The small molecule below binds the protein below.
Small molecule (SMILES): CC(=O)N[C@@H]1[C@@H](O)[C@H](O)[C@@H](CO)O[C@H]1O

Binding-site contacts:
Ligand atom C6 contacts residue ALA889 of chain 1.A at 4.1 Å (hydrophobic).
Ligand atom O6 contacts residue PHE890 of chain 1.A at 4.2 Å.
Ligand atom C8 contacts residue GLU548 of chain 1.A at 3.2 Å.
Ligand atom N2 contacts residue GLU548 of chain 1.A at 4.1 Å.
Ligand atom O5 contacts residue ASN891 of chain 1.A at 2.4 Å (h-bond).
Ligand atom C1 contacts residue ASN891 of chain 1.A at 1.5 Å.
Ligand atom C1 contacts residue LEU572 of chain 1.A at 4.4 Å (hydrophobic).
Ligand atom C7 contacts residue ASN891 of chain 1.A at 3.6 Å.
Ligand atom N2 contacts residue ASN891 of chain 1.A at 3.0 Å (h-bond).
Ligand atom O5 contacts residue LEU572 of chain 1.A at 4.5 Å.
Ligand atom C5 contacts residue ASN891 of chain 1.A at 3.7 Å.
Ligand atom C2 contacts residue ASN891 of chain 1.A at 2.6 Å.
Ligand atom C3 contacts residue ASN891 of chain 1.A at 3.9 Å.
Ligand atom C4 contacts residue ASN891 of chain 1.A at 4.3 Å.
Ligand atom C7 contacts residue GLU548 of chain 1.A at 4.2 Å.
Ligand atom O6 contacts residue ALA889 of chain 1.A at 3.5 Å.
Ligand atom O5 contacts residue PHE978 of chain 1.A at 4.4 Å.
Ligand atom O7 contacts residue ASN891 of chain 1.A at 3.3 Å.

Sequence of chain 1.A:
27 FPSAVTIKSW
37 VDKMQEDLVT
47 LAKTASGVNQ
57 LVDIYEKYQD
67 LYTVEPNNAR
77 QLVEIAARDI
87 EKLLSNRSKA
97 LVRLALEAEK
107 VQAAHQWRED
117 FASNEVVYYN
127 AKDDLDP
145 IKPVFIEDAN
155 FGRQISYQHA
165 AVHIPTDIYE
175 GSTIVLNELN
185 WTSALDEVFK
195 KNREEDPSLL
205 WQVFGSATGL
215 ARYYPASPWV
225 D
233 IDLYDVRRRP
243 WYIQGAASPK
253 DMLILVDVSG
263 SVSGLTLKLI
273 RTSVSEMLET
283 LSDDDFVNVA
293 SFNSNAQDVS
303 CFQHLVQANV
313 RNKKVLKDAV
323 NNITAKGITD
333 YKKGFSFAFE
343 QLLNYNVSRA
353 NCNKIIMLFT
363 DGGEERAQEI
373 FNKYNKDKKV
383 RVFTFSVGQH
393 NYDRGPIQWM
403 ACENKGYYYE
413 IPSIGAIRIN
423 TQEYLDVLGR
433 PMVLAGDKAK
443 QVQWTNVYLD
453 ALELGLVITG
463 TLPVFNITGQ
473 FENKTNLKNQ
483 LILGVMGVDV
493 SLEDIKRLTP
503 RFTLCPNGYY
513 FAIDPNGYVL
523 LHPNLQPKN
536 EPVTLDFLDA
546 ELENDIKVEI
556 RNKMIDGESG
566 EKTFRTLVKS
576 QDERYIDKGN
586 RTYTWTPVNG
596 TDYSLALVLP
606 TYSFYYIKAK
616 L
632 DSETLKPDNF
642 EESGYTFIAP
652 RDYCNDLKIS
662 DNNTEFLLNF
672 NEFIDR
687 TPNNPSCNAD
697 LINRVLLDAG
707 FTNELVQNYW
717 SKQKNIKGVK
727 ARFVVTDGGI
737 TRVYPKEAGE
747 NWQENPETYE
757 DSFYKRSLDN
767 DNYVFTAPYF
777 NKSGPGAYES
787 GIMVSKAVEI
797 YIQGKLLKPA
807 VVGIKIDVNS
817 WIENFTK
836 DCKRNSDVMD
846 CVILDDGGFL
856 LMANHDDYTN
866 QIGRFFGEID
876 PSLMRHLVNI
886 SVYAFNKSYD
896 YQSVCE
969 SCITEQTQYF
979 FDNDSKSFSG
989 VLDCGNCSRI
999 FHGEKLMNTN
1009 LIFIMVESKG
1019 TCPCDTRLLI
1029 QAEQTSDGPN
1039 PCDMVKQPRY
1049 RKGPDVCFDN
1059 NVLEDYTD